Sequence of chain 1.E:
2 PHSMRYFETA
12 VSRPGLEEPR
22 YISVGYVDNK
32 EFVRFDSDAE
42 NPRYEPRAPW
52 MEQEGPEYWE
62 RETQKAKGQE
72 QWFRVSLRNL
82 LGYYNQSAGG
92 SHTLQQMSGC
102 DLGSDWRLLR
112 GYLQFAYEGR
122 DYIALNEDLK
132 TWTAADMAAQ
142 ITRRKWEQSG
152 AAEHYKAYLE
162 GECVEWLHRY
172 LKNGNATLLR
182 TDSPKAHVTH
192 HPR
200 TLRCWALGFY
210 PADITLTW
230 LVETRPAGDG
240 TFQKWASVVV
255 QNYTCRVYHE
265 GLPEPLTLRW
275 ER

The protein below binds the small molecule below.
Small molecule (SMILES): CC[C@H](N)C(=O)N[C@@H](CO)C(=O)N[C@@H](CC(C)C)C(=O)N[C@@H](CC1=CN=C2C=CC=CC12)C(=O)N[C@@H](CC(N)=O)C(=O)NCC(=O)N1CCC[C@H]1C(=O)N[C@@H](Cc1cnc[nH]1)C(=O)N[C@@H](CC(C)C)C(=O)O

Binding-site contacts:
Ligand atom O contacts residue TRP147 of chain 1.E at 2.8 Å (h-bond).
Ligand atom CD2 contacts residue SER99 of chain 1.E at 3.1 Å.
Ligand atom CA contacts residue TYR156 of chain 1.E at 3.5 Å (hydrophobic).
Ligand atom CG contacts residue LYS66 of chain 1.E at 3.2 Å.
Ligand atom CA contacts residue TYR171 of chain 1.E at 3.5 Å (hydrophobic).
Ligand atom OXT contacts residue TYR84 of chain 1.E at 2.8 Å (h-bond).
Ligand atom OD1 contacts residue GLN70 of chain 1.E at 3.2 Å (h-bond).
Ligand atom O contacts residue LYS146 of chain 1.E at 2.9 Å (salt-bridge).
Ligand atom CB contacts residue TRP73 of chain 1.E at 3.4 Å (hydrophobic).
Ligand atom O contacts residue TRP73 of chain 1.E at 2.8 Å (h-bond).
Ligand atom O contacts residue TYR159 of chain 1.E at 2.8 Å (h-bond).
Ligand atom O contacts residue LYS66 of chain 1.E at 2.6 Å (salt-bridge).
Ligand atom O contacts residue TRP73 of chain 1.E at 3.1 Å (h-bond).
Ligand atom CG contacts residue GLN70 of chain 1.E at 3.4 Å.
Ligand atom O contacts residue TYR7 of chain 1.E at 3.4 Å.
Ligand atom C contacts residue LYS146 of chain 1.E at 3.4 Å.
Ligand atom CA contacts residue TYR7 of chain 1.E at 3.5 Å (hydrophobic).
Ligand atom N contacts residue TYR156 of chain 1.E at 3.0 Å (h-bond).
Ligand atom CD2 contacts residue TRP147 of chain 1.E at 3.5 Å (hydrophobic).
Ligand atom OG contacts residue GLU63 of chain 1.E at 2.8 Å (salt-bridge).
Ligand atom CH2 contacts residue GLN65 of chain 1.E at 3.4 Å.
Ligand atom O contacts residue ASN80 of chain 1.E at 2.8 Å (h-bond).
Ligand atom N contacts residue LYS66 of chain 1.E at 3.4 Å (salt-bridge).
Ligand atom N contacts residue SER77 of chain 1.E at 3.3 Å (h-bond).
Ligand atom O contacts residue TRP147 of chain 1.E at 3.5 Å.
Ligand atom C contacts residue LYS66 of chain 1.E at 3.5 Å.
Ligand atom N contacts residue GLN70 of chain 1.E at 2.8 Å (h-bond).
Ligand atom O contacts residue GLN70 of chain 1.E at 3.5 Å.
Ligand atom OD1 contacts residue GLN97 of chain 1.E at 2.9 Å (h-bond).
Ligand atom C contacts residue TYR84 of chain 1.E at 3.2 Å (hydrophobic).
Ligand atom ND2 contacts residue GLN97 of chain 1.E at 2.8 Å (h-bond).
Ligand atom N contacts residue TYR171 of chain 1.E at 2.8 Å (h-bond).
Ligand atom CD2 contacts residue TRP73 of chain 1.E at 3.4 Å (hydrophobic).
Ligand atom O contacts residue TYR84 of chain 1.E at 3.0 Å (h-bond).
Ligand atom OXT contacts residue THR143 of chain 1.E at 2.6 Å (h-bond).
Ligand atom O contacts residue HIS155 of chain 1.E at 2.6 Å (h-bond).
Ligand atom O contacts residue LYS146 of chain 1.E at 3.2 Å.
Ligand atom N contacts residue TYR7 of chain 1.E at 3.0 Å (h-bond).
Ligand atom N contacts residue GLU63 of chain 1.E at 3.0 Å (salt-bridge).
Ligand atom CB contacts residue TRP167 of chain 1.E at 3.4 Å (hydrophobic).